This protein binds this small molecule.
Small molecule (SMILES): COc1ccc(S(=O)(=O)Nc2c(C)cc(O)cc2C)cc1

Sequence of chain 1.A:
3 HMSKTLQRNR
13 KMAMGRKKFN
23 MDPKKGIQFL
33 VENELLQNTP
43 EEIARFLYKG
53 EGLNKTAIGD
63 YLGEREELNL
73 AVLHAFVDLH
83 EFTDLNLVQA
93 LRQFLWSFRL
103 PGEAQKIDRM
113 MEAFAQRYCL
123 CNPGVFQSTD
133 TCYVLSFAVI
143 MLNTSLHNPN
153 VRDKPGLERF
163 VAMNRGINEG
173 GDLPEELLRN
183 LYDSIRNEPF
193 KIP

Binding-site contacts:
Ligand atom CAB contacts residue ILE194 of chain 1.A at 3.4 Å (hydrophobic).
Ligand atom CAK contacts residue LEU97 of chain 1.A at 3.5 Å (hydrophobic).
Ligand atom SAU contacts residue ILE142 of chain 1.A at 3.9 Å.
Ligand atom OAF contacts residue ARG101 of chain 1.A at 3.4 Å.
Ligand atom OAD contacts residue THR146 of chain 1.A at 3.8 Å.
Ligand atom OAE contacts residue ILE142 of chain 1.A at 3.9 Å.
Ligand atom CAA contacts residue ILE109 of chain 1.A at 4.0 Å (hydrophobic).
Ligand atom CAS contacts residue ILE142 of chain 1.A at 3.3 Å (hydrophobic).
Ligand atom CAR contacts residue LEU102 of chain 1.A at 4.0 Å (hydrophobic).
Ligand atom NAM contacts residue ILE194 of chain 1.A at 3.7 Å.
Ligand atom CAT contacts residue ILE194 of chain 1.A at 3.7 Å (hydrophobic).
Ligand atom CAK contacts residue ILE194 of chain 1.A at 4.0 Å (hydrophobic).
Ligand atom CAC contacts residue ARG101 of chain 1.A at 3.5 Å.
Ligand atom CAP contacts residue ARG101 of chain 1.A at 3.8 Å.
Ligand atom OAF contacts residue PRO195 of chain 1.A at 3.8 Å.
Ligand atom CAB contacts residue LYS193 of chain 1.A at 3.7 Å.
Ligand atom CAQ contacts residue PRO195 of chain 1.A at 4.0 Å (hydrophobic).
Ligand atom CAQ contacts residue LEU102 of chain 1.A at 4.0 Å (hydrophobic).
Ligand atom OAF contacts residue PHE100 of chain 1.A at 3.0 Å (h-bond).
Ligand atom OAN contacts residue ILE109 of chain 1.A at 3.8 Å.
Ligand atom CAL contacts residue ARG101 of chain 1.A at 3.3 Å.
Ligand atom CAL contacts residue LEU102 of chain 1.A at 3.9 Å (hydrophobic).
Ligand atom CAH contacts residue ILE142 of chain 1.A at 4.0 Å (hydrophobic).
Ligand atom CAK contacts residue PRO195 of chain 1.A at 3.7 Å (hydrophobic).
Ligand atom CAO contacts residue ILE194 of chain 1.A at 3.5 Å (hydrophobic).
Ligand atom OAF contacts residue LEU97 of chain 1.A at 3.1 Å (h-bond).
Ligand atom CAI contacts residue ILE142 of chain 1.A at 3.4 Å (hydrophobic).
Ligand atom CAG contacts residue LEU102 of chain 1.A at 3.3 Å (hydrophobic).
Ligand atom CAQ contacts residue ARG101 of chain 1.A at 4.0 Å.
Ligand atom OAD contacts residue ASN145 of chain 1.A at 3.9 Å.
Ligand atom CAJ contacts residue ILE142 of chain 1.A at 3.7 Å (hydrophobic).
Ligand atom CAI contacts residue LEU102 of chain 1.A at 3.9 Å (hydrophobic).
Ligand atom OAD contacts residue ILE142 of chain 1.A at 3.7 Å.
Ligand atom OAE contacts residue LEU97 of chain 1.A at 3.7 Å.
Ligand atom OAF contacts residue LEU102 of chain 1.A at 3.2 Å (h-bond).
Ligand atom OAN contacts residue PHE139 of chain 1.A at 3.9 Å.
Ligand atom OAE contacts residue PHE192 of chain 1.A at 3.9 Å.
Ligand atom CAG contacts residue ILE142 of chain 1.A at 3.7 Å (hydrophobic).
Ligand atom CAB contacts residue PHE192 of chain 1.A at 3.9 Å (hydrophobic).
Ligand atom CAQ contacts residue LEU97 of chain 1.A at 3.8 Å (hydrophobic).